The small molecule below binds the protein below.
Small molecule (SMILES): Nc1ncnc2c1ncn2[C@H]1C[C@H](O)[C@@H](COP(=O)(O)O)O1

Sequence of chain 2.D:
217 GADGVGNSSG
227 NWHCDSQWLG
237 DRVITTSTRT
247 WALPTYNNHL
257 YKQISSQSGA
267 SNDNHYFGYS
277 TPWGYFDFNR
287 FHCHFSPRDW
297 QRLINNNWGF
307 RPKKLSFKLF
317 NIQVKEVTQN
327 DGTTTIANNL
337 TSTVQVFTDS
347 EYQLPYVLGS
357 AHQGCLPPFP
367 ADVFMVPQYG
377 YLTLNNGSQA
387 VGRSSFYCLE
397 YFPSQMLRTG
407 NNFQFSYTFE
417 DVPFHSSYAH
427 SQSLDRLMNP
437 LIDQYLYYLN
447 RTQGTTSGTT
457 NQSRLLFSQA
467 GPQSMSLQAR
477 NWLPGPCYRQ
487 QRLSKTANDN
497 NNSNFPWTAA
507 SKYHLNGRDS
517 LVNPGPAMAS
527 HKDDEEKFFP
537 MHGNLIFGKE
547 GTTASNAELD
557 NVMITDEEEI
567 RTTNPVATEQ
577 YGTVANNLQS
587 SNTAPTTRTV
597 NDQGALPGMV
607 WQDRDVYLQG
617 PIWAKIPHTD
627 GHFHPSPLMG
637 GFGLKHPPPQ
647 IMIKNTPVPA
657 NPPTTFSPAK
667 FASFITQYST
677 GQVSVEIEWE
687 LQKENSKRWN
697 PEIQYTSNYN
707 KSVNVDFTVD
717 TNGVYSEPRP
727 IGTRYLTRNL

Binding-site contacts:
Ligand atom N1 contacts residue PRO631 of chain 2.D at 3.8 Å.
Ligand atom C4 contacts residue PRO419 of chain 2.D at 4.0 Å (hydrophobic).
Ligand atom N1 contacts residue PRO419 of chain 2.D at 4.2 Å.
Ligand atom N1 contacts residue VAL418 of chain 2.D at 3.8 Å.
Ligand atom N6 contacts residue SER632 of chain 2.D at 4.0 Å.
Ligand atom O2P contacts residue PHE629 of chain 2.D at 3.4 Å (h-bond).
Ligand atom P contacts residue PHE629 of chain 2.D at 4.4 Å.
Ligand atom N6 contacts residue PRO633 of chain 2.D at 4.2 Å.
Ligand atom C2 contacts residue GLY639 of chain 2.D at 3.9 Å.
Ligand atom O4' contacts residue HIS630 of chain 2.D at 4.2 Å.
Ligand atom C5 contacts residue PRO419 of chain 2.D at 4.2 Å (hydrophobic).
Ligand atom O4' contacts residue PRO631 of chain 2.D at 4.1 Å.
Ligand atom N6 contacts residue PHE638 of chain 2.D at 3.8 Å.
Ligand atom C6 contacts residue PRO631 of chain 2.D at 3.6 Å (hydrophobic).
Ligand atom C2 contacts residue PRO419 of chain 2.D at 4.2 Å (hydrophobic).
Ligand atom N9 contacts residue HIS630 of chain 2.D at 3.8 Å.
Ligand atom N9 contacts residue PRO419 of chain 2.D at 4.2 Å.
Ligand atom O5' contacts residue PRO631 of chain 2.D at 4.0 Å.
Ligand atom N6 contacts residue GLY639 of chain 2.D at 2.9 Å (h-bond).
Ligand atom O2P contacts residue HIS628 of chain 2.D at 3.8 Å.
Ligand atom N6 contacts residue VAL418 of chain 2.D at 3.8 Å.
Ligand atom C2 contacts residue PRO631 of chain 2.D at 4.3 Å (hydrophobic).
Ligand atom O5' contacts residue PHE629 of chain 2.D at 3.9 Å.
Ligand atom C8 contacts residue HIS630 of chain 2.D at 3.1 Å.
Ligand atom N3 contacts residue PRO419 of chain 2.D at 4.2 Å.
Ligand atom C2' contacts residue PRO419 of chain 2.D at 4.0 Å (hydrophobic).
Ligand atom C1' contacts residue HIS630 of chain 2.D at 3.8 Å.
Ligand atom N1 contacts residue GLY639 of chain 2.D at 3.1 Å (h-bond).
Ligand atom N7 contacts residue ASP609 of chain 2.D at 4.1 Å.
Ligand atom C5 contacts residue PRO631 of chain 2.D at 4.1 Å (hydrophobic).
Ligand atom N7 contacts residue SER632 of chain 2.D at 3.8 Å.
Ligand atom C6 contacts residue GLY639 of chain 2.D at 3.8 Å.
Ligand atom C6 contacts residue VAL418 of chain 2.D at 4.0 Å (hydrophobic).
Ligand atom O2P contacts residue PRO631 of chain 2.D at 3.8 Å.
Ligand atom C8 contacts residue ASP609 of chain 2.D at 4.4 Å.
Ligand atom C6 contacts residue PRO419 of chain 2.D at 4.3 Å (hydrophobic).
Ligand atom N6 contacts residue GLY637 of chain 2.D at 4.0 Å.
Ligand atom N6 contacts residue PRO631 of chain 2.D at 3.8 Å.
Ligand atom C5 contacts residue SER632 of chain 2.D at 4.4 Å.
Ligand atom N7 contacts residue HIS630 of chain 2.D at 3.6 Å.